Binding-site contacts:
Ligand atom C1 contacts residue ASN134 of chain 1.I at 1.4 Å.
Ligand atom O7 contacts residue ASN134 of chain 1.I at 3.1 Å (h-bond).
Ligand atom O5 contacts residue ASN134 of chain 1.I at 2.4 Å (h-bond).
Ligand atom C4 contacts residue ASN134 of chain 1.I at 4.2 Å.
Ligand atom C7 contacts residue ASN134 of chain 1.I at 3.1 Å.
Ligand atom C2 contacts residue ASN134 of chain 1.I at 2.4 Å.
Ligand atom N2 contacts residue ASN134 of chain 1.I at 2.9 Å (h-bond).
Ligand atom C3 contacts residue ASN134 of chain 1.I at 3.8 Å.
Ligand atom C8 contacts residue PHE133 of chain 1.I at 4.4 Å (hydrophobic).
Ligand atom C8 contacts residue ASN134 of chain 1.I at 4.3 Å.
Ligand atom C5 contacts residue ASN134 of chain 1.I at 3.6 Å.

Sequence of chain 1.I:
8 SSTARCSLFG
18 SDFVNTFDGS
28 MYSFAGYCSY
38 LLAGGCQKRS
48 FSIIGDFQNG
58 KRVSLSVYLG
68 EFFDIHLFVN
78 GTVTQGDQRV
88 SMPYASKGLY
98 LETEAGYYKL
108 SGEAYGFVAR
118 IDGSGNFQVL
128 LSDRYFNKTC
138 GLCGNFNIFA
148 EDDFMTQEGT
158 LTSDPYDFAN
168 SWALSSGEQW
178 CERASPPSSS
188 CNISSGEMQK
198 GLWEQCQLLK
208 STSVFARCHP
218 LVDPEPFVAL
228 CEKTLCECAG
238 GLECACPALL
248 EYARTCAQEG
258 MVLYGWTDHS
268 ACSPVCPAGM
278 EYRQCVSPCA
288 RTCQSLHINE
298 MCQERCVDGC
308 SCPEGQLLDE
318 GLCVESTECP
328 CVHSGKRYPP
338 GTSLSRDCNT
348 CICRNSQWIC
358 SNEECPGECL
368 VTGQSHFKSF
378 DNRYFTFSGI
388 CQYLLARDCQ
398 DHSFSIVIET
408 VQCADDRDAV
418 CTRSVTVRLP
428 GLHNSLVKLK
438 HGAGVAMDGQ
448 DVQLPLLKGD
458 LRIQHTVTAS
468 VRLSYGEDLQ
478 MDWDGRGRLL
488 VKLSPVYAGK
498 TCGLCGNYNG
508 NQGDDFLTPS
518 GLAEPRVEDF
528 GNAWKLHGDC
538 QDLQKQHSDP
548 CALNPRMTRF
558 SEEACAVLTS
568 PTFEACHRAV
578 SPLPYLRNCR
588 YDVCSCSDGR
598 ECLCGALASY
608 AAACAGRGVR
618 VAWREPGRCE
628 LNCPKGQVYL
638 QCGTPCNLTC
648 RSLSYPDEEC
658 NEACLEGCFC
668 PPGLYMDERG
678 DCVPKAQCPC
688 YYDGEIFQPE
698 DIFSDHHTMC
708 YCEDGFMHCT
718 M

The protein below binds the small molecule below.
Small molecule (SMILES): CC(=O)N[C@@H]1[C@@H](O)[C@H](O)[C@@H](CO)O[C@H]1O